Sequence of chain 1.B:
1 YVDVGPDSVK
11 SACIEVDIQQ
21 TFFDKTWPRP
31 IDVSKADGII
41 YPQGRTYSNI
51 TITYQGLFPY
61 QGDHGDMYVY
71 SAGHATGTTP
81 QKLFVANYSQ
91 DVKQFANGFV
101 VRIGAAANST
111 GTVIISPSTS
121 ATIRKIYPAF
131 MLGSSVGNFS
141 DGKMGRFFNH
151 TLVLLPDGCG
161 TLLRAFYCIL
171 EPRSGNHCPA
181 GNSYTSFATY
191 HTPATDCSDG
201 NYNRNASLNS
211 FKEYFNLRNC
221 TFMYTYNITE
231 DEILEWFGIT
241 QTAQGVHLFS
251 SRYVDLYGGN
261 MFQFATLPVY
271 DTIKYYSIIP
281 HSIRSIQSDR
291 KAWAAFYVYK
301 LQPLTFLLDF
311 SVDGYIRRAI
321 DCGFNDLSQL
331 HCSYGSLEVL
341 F

The small molecule below binds the protein below.
Small molecule (SMILES): CC(=O)N[C@@H]1[C@@H](O)[C@H](O)[C@@H](CO)O[C@H]1O

Binding-site contacts:
Ligand atom C7 contacts residue VAL312 of chain 1.B at 4.2 Å (hydrophobic).
Ligand atom C2 contacts residue ASN49 of chain 1.B at 2.5 Å.
Ligand atom N2 contacts residue ASN49 of chain 1.B at 3.0 Å (h-bond).
Ligand atom C5 contacts residue ASN49 of chain 1.B at 3.6 Å.
Ligand atom C4 contacts residue ASN49 of chain 1.B at 4.2 Å.
Ligand atom N2 contacts residue VAL312 of chain 1.B at 4.4 Å.
Ligand atom C3 contacts residue ASN49 of chain 1.B at 3.8 Å.
Ligand atom C7 contacts residue ASN49 of chain 1.B at 3.4 Å.
Ligand atom O5 contacts residue ASN49 of chain 1.B at 2.4 Å (h-bond).
Ligand atom C1 contacts residue ASN49 of chain 1.B at 1.4 Å.
Ligand atom C8 contacts residue VAL312 of chain 1.B at 3.7 Å (hydrophobic).
Ligand atom O7 contacts residue ASN49 of chain 1.B at 3.5 Å (h-bond).